Sequence of chain 1.C:
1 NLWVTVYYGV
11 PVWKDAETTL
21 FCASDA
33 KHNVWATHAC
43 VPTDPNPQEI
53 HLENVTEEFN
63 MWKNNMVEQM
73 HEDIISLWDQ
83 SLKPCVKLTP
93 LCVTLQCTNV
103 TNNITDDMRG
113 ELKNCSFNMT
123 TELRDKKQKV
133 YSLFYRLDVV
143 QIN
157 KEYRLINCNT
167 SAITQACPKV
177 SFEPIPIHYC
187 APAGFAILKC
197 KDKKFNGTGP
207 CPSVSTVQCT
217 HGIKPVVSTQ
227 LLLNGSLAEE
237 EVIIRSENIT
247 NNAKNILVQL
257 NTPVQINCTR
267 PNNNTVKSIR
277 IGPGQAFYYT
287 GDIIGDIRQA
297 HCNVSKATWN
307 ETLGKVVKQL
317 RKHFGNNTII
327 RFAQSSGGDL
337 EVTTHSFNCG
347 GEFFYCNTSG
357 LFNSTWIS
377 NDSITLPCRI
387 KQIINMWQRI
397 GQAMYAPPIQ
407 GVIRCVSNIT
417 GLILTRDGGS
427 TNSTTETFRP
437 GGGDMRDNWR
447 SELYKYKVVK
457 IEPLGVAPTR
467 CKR

Binding-site contacts:
Ligand atom O5 contacts residue ASN353 of chain 1.C at 2.5 Å (h-bond).
Ligand atom C3 contacts residue ASN353 of chain 1.C at 3.9 Å.
Ligand atom C1 contacts residue SER355 of chain 1.C at 4.1 Å.
Ligand atom N2 contacts residue ASN353 of chain 1.C at 3.0 Å (h-bond).
Ligand atom O3 contacts residue GLN330 of chain 1.C at 4.2 Å.
Ligand atom N2 contacts residue GLN330 of chain 1.C at 3.7 Å.
Ligand atom C2 contacts residue ASN353 of chain 1.C at 2.6 Å.
Ligand atom C8 contacts residue ASN353 of chain 1.C at 4.3 Å.
Ligand atom C1 contacts residue GLN330 of chain 1.C at 4.0 Å.
Ligand atom C8 contacts residue THR340 of chain 1.C at 4.0 Å.
Ligand atom C2 contacts residue GLN330 of chain 1.C at 4.0 Å.
Ligand atom C4 contacts residue ASN353 of chain 1.C at 4.4 Å.
Ligand atom C5 contacts residue ASN353 of chain 1.C at 3.8 Å.
Ligand atom C8 contacts residue THR339 of chain 1.C at 3.4 Å.
Ligand atom O7 contacts residue ASN353 of chain 1.C at 3.2 Å (h-bond).
Ligand atom C3 contacts residue GLN330 of chain 1.C at 3.5 Å.
Ligand atom C7 contacts residue ASN353 of chain 1.C at 3.3 Å.
Ligand atom O5 contacts residue SER355 of chain 1.C at 4.4 Å.
Ligand atom C1 contacts residue ASN353 of chain 1.C at 1.5 Å.

The protein below binds the small molecule below.
Small molecule (SMILES): CC(=O)N[C@H]1[C@H](O[C@H]2[C@H](O)[C@@H](NC(C)=O)CO[C@@H]2CO)O[C@H](CO)[C@@H](O)[C@@H]1O